A protein and the small-molecule ligand that binds it are described below.
Small molecule (SMILES): Oc1ccc(/C=C/c2cc(O)cc(O)c2)cc1

Sequence of chain 1.C:
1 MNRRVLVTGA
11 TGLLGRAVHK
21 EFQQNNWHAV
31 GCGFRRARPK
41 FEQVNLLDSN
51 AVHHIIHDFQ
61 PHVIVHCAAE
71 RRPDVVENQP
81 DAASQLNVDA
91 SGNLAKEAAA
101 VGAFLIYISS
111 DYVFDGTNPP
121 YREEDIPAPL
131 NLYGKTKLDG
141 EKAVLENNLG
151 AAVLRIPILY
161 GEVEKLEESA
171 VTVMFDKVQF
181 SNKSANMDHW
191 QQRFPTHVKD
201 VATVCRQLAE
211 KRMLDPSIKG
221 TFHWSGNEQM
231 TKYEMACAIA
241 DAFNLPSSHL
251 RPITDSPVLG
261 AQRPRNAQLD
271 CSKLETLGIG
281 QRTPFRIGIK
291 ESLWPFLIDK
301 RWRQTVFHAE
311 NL

Binding-site contacts:
Ligand atom C8 contacts residue NAP1 of chain 1.X at 3.6 Å.
Ligand atom C1 contacts residue ILE158 of chain 1.C at 3.8 Å (hydrophobic).
Ligand atom C14 contacts residue ALA170 of chain 1.C at 3.4 Å (hydrophobic).
Ligand atom C9 contacts residue ARG71 of chain 1.C at 3.8 Å.
Ligand atom O2 contacts residue SER110 of chain 1.C at 2.9 Å (h-bond).
Ligand atom C6 contacts residue NAP1 of chain 1.X at 3.8 Å.
Ligand atom C4 contacts residue TYR133 of chain 1.C at 3.6 Å (hydrophobic).
Ligand atom O2 contacts residue NAP1 of chain 1.X at 3.0 Å.
Ligand atom C12 contacts residue GLU167 of chain 1.C at 3.5 Å.
Ligand atom C13 contacts residue ALA170 of chain 1.C at 3.2 Å (hydrophobic).
Ligand atom C7 contacts residue NAP1 of chain 1.X at 3.7 Å.
Ligand atom C2 contacts residue SER110 of chain 1.C at 3.0 Å.
Ligand atom C3 contacts residue SER110 of chain 1.C at 3.3 Å.
Ligand atom C13 contacts residue GLU167 of chain 1.C at 3.6 Å.
Ligand atom O3 contacts residue ARG193 of chain 1.C at 2.9 Å (salt-bridge).
Ligand atom O3 contacts residue ILE158 of chain 1.C at 3.2 Å (h-bond).
Ligand atom O3 contacts residue TYR112 of chain 1.C at 3.8 Å.
Ligand atom C12 contacts residue ARG71 of chain 1.C at 3.7 Å.
Ligand atom C11 contacts residue ARG71 of chain 1.C at 3.8 Å.
Ligand atom C1 contacts residue ASP111 of chain 1.C at 3.4 Å.
Ligand atom C2 contacts residue ASP111 of chain 1.C at 3.4 Å.
Ligand atom O2 contacts residue TYR133 of chain 1.C at 2.2 Å (h-bond).
Ligand atom C1 contacts residue ARG193 of chain 1.C at 3.5 Å.
Ligand atom O1 contacts residue GLU167 of chain 1.C at 2.8 Å (salt-bridge).
Ligand atom C1 contacts residue NAP1 of chain 1.X at 3.8 Å.
Ligand atom C7 contacts residue SO41 of chain 1.Y at 3.5 Å.
Ligand atom C5 contacts residue NAP1 of chain 1.X at 3.5 Å.
Ligand atom C13 contacts residue SER169 of chain 1.C at 3.4 Å.
Ligand atom C13 contacts residue ARG71 of chain 1.C at 3.7 Å.
Ligand atom C14 contacts residue ARG71 of chain 1.C at 3.7 Å.
Ligand atom C13 contacts residue GLU168 of chain 1.C at 3.9 Å.
Ligand atom C4 contacts residue NAP1 of chain 1.X at 3.6 Å.
Ligand atom C10 contacts residue ARG71 of chain 1.C at 3.8 Å.
Ligand atom C3 contacts residue TYR133 of chain 1.C at 3.3 Å (hydrophobic).
Ligand atom C2 contacts residue NAP1 of chain 1.X at 3.1 Å.
Ligand atom C3 contacts residue NAP1 of chain 1.X at 3.1 Å.
Ligand atom O3 contacts residue PRO157 of chain 1.C at 3.7 Å.
Ligand atom C8 contacts residue ARG71 of chain 1.C at 3.6 Å.
Ligand atom O3 contacts residue ASP111 of chain 1.C at 2.5 Å (salt-bridge).
Ligand atom C6 contacts residue ARG193 of chain 1.C at 3.4 Å.